Binding-site contacts:
Ligand atom C5' contacts residue ASP242 of chain 20.A at 4.4 Å.
Ligand atom C2' contacts residue LYS25 of chain 20.C at 3.8 Å.
Ligand atom OP2 contacts residue ASP242 of chain 20.A at 3.9 Å.

Sequence of chain 20.C:
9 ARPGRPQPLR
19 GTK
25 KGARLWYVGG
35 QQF

A small-molecule ligand and the protein it binds are described below.
Small molecule (SMILES): Nc1ccn([C@H]2C[C@H](O)[C@@H](COP(=O)(O)O)O2)c(=O)n1

Sequence of chain 20.A:
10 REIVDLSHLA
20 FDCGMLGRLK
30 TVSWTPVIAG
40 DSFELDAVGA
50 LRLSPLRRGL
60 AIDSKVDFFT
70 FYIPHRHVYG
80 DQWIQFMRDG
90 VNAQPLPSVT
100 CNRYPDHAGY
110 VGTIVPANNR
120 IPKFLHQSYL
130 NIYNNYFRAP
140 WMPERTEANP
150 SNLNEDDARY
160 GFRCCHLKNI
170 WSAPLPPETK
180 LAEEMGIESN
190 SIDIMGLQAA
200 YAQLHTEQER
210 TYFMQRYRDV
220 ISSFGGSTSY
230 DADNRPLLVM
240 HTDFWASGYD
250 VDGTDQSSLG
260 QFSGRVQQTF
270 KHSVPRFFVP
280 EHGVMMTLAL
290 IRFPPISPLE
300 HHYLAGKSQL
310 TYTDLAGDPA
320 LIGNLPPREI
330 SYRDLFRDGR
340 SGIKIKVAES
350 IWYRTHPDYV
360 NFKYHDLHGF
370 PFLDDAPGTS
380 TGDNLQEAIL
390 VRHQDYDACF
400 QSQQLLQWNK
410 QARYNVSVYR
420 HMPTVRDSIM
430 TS